Sequence of chain 1.B:
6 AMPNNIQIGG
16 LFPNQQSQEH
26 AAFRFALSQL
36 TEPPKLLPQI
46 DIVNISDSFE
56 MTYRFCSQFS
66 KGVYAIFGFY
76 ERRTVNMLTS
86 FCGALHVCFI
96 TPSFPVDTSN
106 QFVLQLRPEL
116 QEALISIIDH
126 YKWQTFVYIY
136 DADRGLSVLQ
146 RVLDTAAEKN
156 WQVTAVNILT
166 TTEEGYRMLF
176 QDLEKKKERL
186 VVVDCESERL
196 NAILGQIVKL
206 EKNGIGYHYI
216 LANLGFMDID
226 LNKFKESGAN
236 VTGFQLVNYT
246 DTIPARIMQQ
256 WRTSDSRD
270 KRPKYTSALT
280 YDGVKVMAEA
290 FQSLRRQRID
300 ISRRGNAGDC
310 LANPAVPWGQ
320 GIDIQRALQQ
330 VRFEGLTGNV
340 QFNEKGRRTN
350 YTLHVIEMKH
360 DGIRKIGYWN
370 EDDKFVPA

The small molecule below binds the protein below.
Small molecule (SMILES): CC(=O)N[C@@H]1[C@@H](O)[C@H](O)[C@@H](CO)O[C@H]1O

Binding-site contacts:
Ligand atom C1 contacts residue ASP246 of chain 1.B at 3.1 Å.
Ligand atom O5 contacts residue ASN243 of chain 1.B at 1.8 Å (h-bond).
Ligand atom C4 contacts residue ASN243 of chain 1.B at 3.6 Å.
Ligand atom C5 contacts residue ASP246 of chain 1.B at 3.3 Å.
Ligand atom C7 contacts residue LYS364 of chain 1.B at 3.8 Å.
Ligand atom O7 contacts residue ASN243 of chain 1.B at 4.0 Å.
Ligand atom C8 contacts residue MET222 of chain 1.B at 4.2 Å (hydrophobic).
Ligand atom C6 contacts residue ASP246 of chain 1.B at 3.3 Å.
Ligand atom N2 contacts residue ASN243 of chain 1.B at 3.0 Å (h-bond).
Ligand atom C2 contacts residue ASN243 of chain 1.B at 2.2 Å.
Ligand atom C1 contacts residue ASN243 of chain 1.B at 1.4 Å.
Ligand atom C6 contacts residue ASN243 of chain 1.B at 4.2 Å.
Ligand atom O7 contacts residue HIS353 of chain 1.B at 2.9 Å.
Ligand atom C5 contacts residue ASN243 of chain 1.B at 3.1 Å.
Ligand atom O5 contacts residue THR245 of chain 1.B at 3.7 Å.
Ligand atom C7 contacts residue HIS353 of chain 1.B at 4.0 Å.
Ligand atom O6 contacts residue ASP246 of chain 1.B at 4.3 Å.
Ligand atom C2 contacts residue ASP246 of chain 1.B at 4.3 Å.
Ligand atom C2 contacts residue THR245 of chain 1.B at 4.5 Å.
Ligand atom C4 contacts residue ASP246 of chain 1.B at 4.4 Å.
Ligand atom C5 contacts residue THR245 of chain 1.B at 4.1 Å.
Ligand atom C7 contacts residue ASN243 of chain 1.B at 3.8 Å.
Ligand atom O7 contacts residue LYS364 of chain 1.B at 2.8 Å.
Ligand atom O3 contacts residue LYS364 of chain 1.B at 3.7 Å.
Ligand atom C1 contacts residue THR245 of chain 1.B at 3.2 Å.
Ligand atom C3 contacts residue ASN243 of chain 1.B at 3.4 Å.
Ligand atom O5 contacts residue ASP246 of chain 1.B at 2.2 Å (salt-bridge).